Sequence of chain 1.B:
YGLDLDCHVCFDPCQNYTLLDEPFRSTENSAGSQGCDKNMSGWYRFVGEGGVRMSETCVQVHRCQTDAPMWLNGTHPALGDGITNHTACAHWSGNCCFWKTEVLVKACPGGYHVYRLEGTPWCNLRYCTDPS

Binding-site contacts:
Ligand atom C5 contacts residue EDO1 of chain 1.P at 4.3 Å.
Ligand atom C5 contacts residue ASN94 of chain 1.B at 3.6 Å.
Ligand atom N2 contacts residue EDO1 of chain 1.N at 3.8 Å.
Ligand atom C3 contacts residue EDO1 of chain 1.O at 4.2 Å.
Ligand atom C4 contacts residue EDO1 of chain 1.P at 4.4 Å.
Ligand atom O5 contacts residue TRP92 of chain 1.B at 3.9 Å.
Ligand atom O6 contacts residue EDO1 of chain 1.P at 2.7 Å (h-bond).
Ligand atom O5 contacts residue EDO1 of chain 1.P at 3.8 Å.
Ligand atom O7 contacts residue EDO1 of chain 1.O at 2.4 Å (h-bond).
Ligand atom C2 contacts residue ASN94 of chain 1.B at 2.6 Å.
Ligand atom O5 contacts residue ASN94 of chain 1.B at 2.3 Å (h-bond).
Ligand atom C1 contacts residue EDO1 of chain 1.O at 3.2 Å.
Ligand atom O7 contacts residue ASN94 of chain 1.B at 3.4 Å (h-bond).
Ligand atom C8 contacts residue GLY95 of chain 1.B at 4.2 Å.
Ligand atom O7 contacts residue GLY95 of chain 1.B at 3.6 Å.
Ligand atom C7 contacts residue EDO1 of chain 1.O at 3.1 Å.
Ligand atom N2 contacts residue EDO1 of chain 1.O at 3.4 Å (h-bond).
Ligand atom C7 contacts residue ASN94 of chain 1.B at 3.1 Å.
Ligand atom C3 contacts residue EDO1 of chain 1.N at 3.4 Å.
Ligand atom C8 contacts residue ASN94 of chain 1.B at 3.2 Å.
Ligand atom C3 contacts residue ASN94 of chain 1.B at 3.9 Å.
Ligand atom O5 contacts residue EDO1 of chain 1.O at 3.6 Å (h-bond).
Ligand atom C7 contacts residue GLY95 of chain 1.B at 4.1 Å.
Ligand atom C7 contacts residue EDO1 of chain 1.N at 3.7 Å.
Ligand atom C4 contacts residue EDO1 of chain 1.N at 3.9 Å.
Ligand atom C1 contacts residue ASN94 of chain 1.B at 1.5 Å.
Ligand atom C8 contacts residue EDO1 of chain 1.O at 4.4 Å.
Ligand atom O7 contacts residue EDO1 of chain 1.N at 3.1 Å (h-bond).
Ligand atom C4 contacts residue ASN94 of chain 1.B at 4.3 Å.
Ligand atom C6 contacts residue EDO1 of chain 1.P at 4.0 Å.
Ligand atom O3 contacts residue EDO1 of chain 1.N at 2.6 Å (h-bond).
Ligand atom N2 contacts residue ASN94 of chain 1.B at 3.0 Å (h-bond).
Ligand atom C2 contacts residue EDO1 of chain 1.N at 3.4 Å.
Ligand atom C2 contacts residue EDO1 of chain 1.O at 2.9 Å.

The small molecule below binds the protein below.
Small molecule (SMILES): CC(=O)N[C@@H]1[C@@H](O)[C@H](O)[C@@H](CO)O[C@H]1O